This protein binds this small molecule.
Small molecule (SMILES): Nc1ncnc2c1ncn2[C@H]1C[C@H](O[P](=O)(O)OC[C@H]2O[C@@H](n3cnc4c(N)ncnc43)C[C@@H]2O[P](O)(=S)OC[C@H]2O[C@@H](n3cnc4c(N)ncnc43)C[C@@H]2O)[C@@H](COP(=O)=O)O1

Binding-site contacts:
Ligand atom O5' contacts residue LYS539 of chain 1.B at 3.6 Å (salt-bridge).
Ligand atom C2' contacts residue CYS371 of chain 1.B at 3.7 Å (hydrophobic).
Ligand atom C4 contacts residue PHE381 of chain 1.B at 3.3 Å (hydrophobic).
Ligand atom N3 contacts residue PRO382 of chain 1.B at 3.7 Å.
Ligand atom C2 contacts residue PHE381 of chain 1.B at 3.3 Å (hydrophobic).
Ligand atom P contacts residue CA1 of chain 1.D at 3.2 Å.
Ligand atom O3' contacts residue GLU370 of chain 1.B at 2.8 Å (salt-bridge).
Ligand atom N3 contacts residue PHE381 of chain 1.B at 3.1 Å.
Ligand atom S2P contacts residue ASP581 of chain 1.B at 3.5 Å (salt-bridge).
Ligand atom OP1 contacts residue TYR465 of chain 1.B at 3.5 Å.
Ligand atom C5 contacts residue PHE381 of chain 1.B at 3.7 Å (hydrophobic).
Ligand atom C4' contacts residue ASN466 of chain 1.B at 3.4 Å.
Ligand atom O3' contacts residue CA1 of chain 1.D at 3.5 Å.
Ligand atom C5 contacts residue TYR557 of chain 1.B at 3.6 Å (hydrophobic).
Ligand atom OP1 contacts residue LEU540 of chain 1.B at 3.0 Å (h-bond).
Ligand atom O4' contacts residue ASN466 of chain 1.B at 2.8 Å (h-bond).
Ligand atom N9 contacts residue PHE381 of chain 1.B at 3.5 Å.
Ligand atom O5' contacts residue CA1 of chain 1.D at 2.9 Å.
Ligand atom C6 contacts residue TYR557 of chain 1.B at 3.2 Å (hydrophobic).
Ligand atom C5 contacts residue PHE381 of chain 1.B at 3.3 Å (hydrophobic).
Ligand atom N1 contacts residue TYR557 of chain 1.B at 3.0 Å.
Ligand atom C2 contacts residue TYR557 of chain 1.B at 3.3 Å (hydrophobic).
Ligand atom N6 contacts residue TYR557 of chain 1.B at 3.0 Å.
Ligand atom C5' contacts residue PHE470 of chain 1.B at 3.5 Å (hydrophobic).
Ligand atom C3' contacts residue GLU370 of chain 1.B at 3.5 Å.
Ligand atom P contacts residue TYR538 of chain 1.B at 3.7 Å.
Ligand atom N3 contacts residue PHE381 of chain 1.B at 3.3 Å.
Ligand atom O5' contacts residue TYR538 of chain 1.B at 3.6 Å.
Ligand atom C6 contacts residue PHE381 of chain 1.B at 3.6 Å (hydrophobic).
Ligand atom OP2 contacts residue TYR538 of chain 1.B at 3.2 Å (h-bond).
Ligand atom S2P contacts residue CA1 of chain 1.D at 2.7 Å.
Ligand atom C1' contacts residue ASN466 of chain 1.B at 3.6 Å.
Ligand atom C2 contacts residue PHE381 of chain 1.B at 3.5 Å (hydrophobic).
Ligand atom O3' contacts residue CYS371 of chain 1.B at 2.9 Å (h-bond).
Ligand atom N1 contacts residue GLN510 of chain 1.B at 3.7 Å.
Ligand atom N3 contacts residue ASN466 of chain 1.B at 3.4 Å (h-bond).
Ligand atom C5' contacts residue CA1 of chain 1.D at 3.6 Å.
Ligand atom OP2 contacts residue LYS539 of chain 1.B at 3.5 Å.
Ligand atom C4 contacts residue PHE381 of chain 1.B at 3.3 Å (hydrophobic).
Ligand atom C4' contacts residue TYR526 of chain 1.B at 3.6 Å (hydrophobic).

Sequence of chain 1.B:
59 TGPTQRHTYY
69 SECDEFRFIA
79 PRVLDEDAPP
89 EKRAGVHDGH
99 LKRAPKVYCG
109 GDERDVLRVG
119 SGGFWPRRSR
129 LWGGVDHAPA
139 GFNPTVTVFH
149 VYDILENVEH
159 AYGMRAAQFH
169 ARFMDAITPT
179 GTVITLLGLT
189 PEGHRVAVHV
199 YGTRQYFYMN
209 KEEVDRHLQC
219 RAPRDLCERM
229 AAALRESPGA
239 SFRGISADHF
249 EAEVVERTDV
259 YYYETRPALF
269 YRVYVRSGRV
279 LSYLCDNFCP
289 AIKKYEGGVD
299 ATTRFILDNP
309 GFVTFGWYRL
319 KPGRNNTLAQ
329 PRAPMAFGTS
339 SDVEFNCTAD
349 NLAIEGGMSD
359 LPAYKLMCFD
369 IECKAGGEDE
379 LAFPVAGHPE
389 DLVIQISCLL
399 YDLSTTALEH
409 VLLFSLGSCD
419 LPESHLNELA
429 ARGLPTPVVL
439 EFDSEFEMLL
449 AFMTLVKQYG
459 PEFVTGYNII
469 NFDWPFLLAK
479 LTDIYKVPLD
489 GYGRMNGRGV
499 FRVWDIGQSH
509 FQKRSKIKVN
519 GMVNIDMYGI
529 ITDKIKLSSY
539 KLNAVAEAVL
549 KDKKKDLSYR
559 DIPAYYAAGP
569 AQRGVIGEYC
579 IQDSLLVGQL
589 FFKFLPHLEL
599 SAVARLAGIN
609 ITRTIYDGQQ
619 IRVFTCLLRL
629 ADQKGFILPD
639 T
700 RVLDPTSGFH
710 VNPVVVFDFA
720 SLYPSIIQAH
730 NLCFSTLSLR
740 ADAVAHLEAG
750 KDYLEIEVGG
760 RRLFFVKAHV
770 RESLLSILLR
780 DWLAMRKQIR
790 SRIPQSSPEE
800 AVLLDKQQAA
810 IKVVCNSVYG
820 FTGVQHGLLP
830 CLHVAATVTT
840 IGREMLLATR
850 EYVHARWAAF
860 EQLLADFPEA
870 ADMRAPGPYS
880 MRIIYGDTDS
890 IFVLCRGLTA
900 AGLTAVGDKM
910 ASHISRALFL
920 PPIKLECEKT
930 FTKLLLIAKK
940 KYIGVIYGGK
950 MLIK